Binding-site contacts:
Ligand atom O1P contacts residue GLY367 of chain 2.C at 2.9 Å (h-bond).
Ligand atom O6 contacts residue LYS161 of chain 2.C at 3.4 Å (salt-bridge).
Ligand atom O4 contacts residue SER365 of chain 2.C at 2.9 Å (h-bond).
Ligand atom O3 contacts residue GLU190 of chain 2.C at 3.0 Å (salt-bridge).
Ligand atom O1P contacts residue GLY366 of chain 2.C at 3.5 Å.
Ligand atom C contacts residue LYS161 of chain 2.C at 3.5 Å.
Ligand atom C contacts residue ASN109 of chain 1.B at 3.3 Å.
Ligand atom O2P contacts residue GLY390 of chain 2.C at 2.8 Å (h-bond).
Ligand atom C3 contacts residue MG1 of chain 2.N at 3.1 Å.
Ligand atom O1 contacts residue LYS161 of chain 2.C at 3.1 Å (salt-bridge).
Ligand atom C2 contacts residue MG1 of chain 2.N at 2.9 Å.
Ligand atom O7 contacts residue LYS320 of chain 2.C at 3.1 Å (salt-bridge).
Ligand atom O2 contacts residue THR159 of chain 2.C at 2.9 Å (h-bond).
Ligand atom O4 contacts residue GLY366 of chain 2.C at 3.2 Å.
Ligand atom C3 contacts residue KCX187 of chain 2.C at 3.0 Å.
Ligand atom O6 contacts residue ASP189 of chain 2.C at 3.0 Å (salt-bridge).
Ligand atom O7 contacts residue GLU53 of chain 1.B at 3.4 Å (salt-bridge).
Ligand atom O2 contacts residue ASP189 of chain 2.C at 3.2 Å (salt-bridge).
Ligand atom O6 contacts residue GLU190 of chain 2.C at 3.0 Å (salt-bridge).
Ligand atom O1P contacts residue TRP59 of chain 1.B at 3.3 Å.
Ligand atom O1P contacts residue LYS320 of chain 2.C at 2.8 Å (salt-bridge).
Ligand atom O6P contacts residue HIS313 of chain 2.C at 2.7 Å (h-bond).
Ligand atom O5P contacts residue ARG281 of chain 2.C at 2.8 Å (salt-bridge).
Ligand atom O2 contacts residue LYS161 of chain 2.C at 2.9 Å (salt-bridge).
Ligand atom O2P contacts residue THR58 of chain 1.B at 2.6 Å (h-bond).
Ligand atom O2 contacts residue KCX187 of chain 2.C at 3.2 Å (h-bond).
Ligand atom P1 contacts residue THR58 of chain 1.B at 3.5 Å.
Ligand atom O4P contacts residue ARG281 of chain 2.C at 3.0 Å (salt-bridge).
Ligand atom O3 contacts residue HIS280 of chain 2.C at 2.9 Å (h-bond).
Ligand atom C contacts residue MG1 of chain 2.N at 2.9 Å.
Ligand atom O6 contacts residue LYS163 of chain 2.C at 2.8 Å (salt-bridge).
Ligand atom O2 contacts residue MG1 of chain 2.N at 2.3 Å.
Ligand atom O6P contacts residue SER365 of chain 2.C at 3.4 Å (h-bond).
Ligand atom O3P contacts residue GLY389 of chain 2.C at 3.0 Å (h-bond).
Ligand atom O3 contacts residue MG1 of chain 2.N at 2.3 Å.
Ligand atom O5 contacts residue LEU321 of chain 2.C at 3.4 Å.
Ligand atom O6 contacts residue MG1 of chain 2.N at 2.1 Å.
Ligand atom O3 contacts residue KCX187 of chain 2.C at 2.4 Å (h-bond).
Ligand atom O6 contacts residue ASN109 of chain 1.B at 2.8 Å (h-bond).
Ligand atom O2P contacts residue LYS161 of chain 2.C at 3.2 Å.

Sequence of chain 1.B:
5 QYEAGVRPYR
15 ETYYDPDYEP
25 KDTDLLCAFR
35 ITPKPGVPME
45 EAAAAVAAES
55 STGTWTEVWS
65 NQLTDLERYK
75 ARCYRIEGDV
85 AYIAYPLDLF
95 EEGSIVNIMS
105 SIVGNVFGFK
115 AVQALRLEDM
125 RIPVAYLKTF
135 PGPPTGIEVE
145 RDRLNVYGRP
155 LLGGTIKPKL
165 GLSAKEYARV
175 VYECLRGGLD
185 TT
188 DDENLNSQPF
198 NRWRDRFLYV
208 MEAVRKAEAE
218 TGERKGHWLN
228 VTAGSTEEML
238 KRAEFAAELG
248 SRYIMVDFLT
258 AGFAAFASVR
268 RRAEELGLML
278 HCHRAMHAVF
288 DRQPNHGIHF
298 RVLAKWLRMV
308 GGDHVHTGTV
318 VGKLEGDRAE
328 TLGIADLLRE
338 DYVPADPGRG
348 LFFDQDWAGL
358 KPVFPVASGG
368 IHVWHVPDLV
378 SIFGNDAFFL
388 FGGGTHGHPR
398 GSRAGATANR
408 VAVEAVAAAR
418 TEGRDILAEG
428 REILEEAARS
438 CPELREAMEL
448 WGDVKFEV

A protein and the small-molecule ligand that binds it are described below.
Small molecule (SMILES): O=C(O)[C@@](O)(COP(=O)(O)O)[C@H](O)[C@H](O)COP(=O)(O)O

Sequence of chain 2.C:
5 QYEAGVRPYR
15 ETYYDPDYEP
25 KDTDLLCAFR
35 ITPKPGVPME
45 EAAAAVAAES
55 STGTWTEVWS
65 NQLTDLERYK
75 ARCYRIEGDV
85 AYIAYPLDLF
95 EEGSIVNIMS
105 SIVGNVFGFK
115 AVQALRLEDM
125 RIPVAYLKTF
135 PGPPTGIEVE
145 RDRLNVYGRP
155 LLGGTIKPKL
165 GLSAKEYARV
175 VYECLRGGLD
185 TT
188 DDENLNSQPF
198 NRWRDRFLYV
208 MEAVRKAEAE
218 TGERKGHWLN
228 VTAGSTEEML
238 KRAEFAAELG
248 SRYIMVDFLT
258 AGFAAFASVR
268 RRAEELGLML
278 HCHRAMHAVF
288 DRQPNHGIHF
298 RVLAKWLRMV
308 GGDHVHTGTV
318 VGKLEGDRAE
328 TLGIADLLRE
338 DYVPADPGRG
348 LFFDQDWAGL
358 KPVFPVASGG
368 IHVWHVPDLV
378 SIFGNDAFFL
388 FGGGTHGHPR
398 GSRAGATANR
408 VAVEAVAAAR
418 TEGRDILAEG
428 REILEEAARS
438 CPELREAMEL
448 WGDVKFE